This protein binds this small molecule.
Small molecule (SMILES): N[C@@H](Cn1oc(=O)[nH]c1=O)C(=O)O

Sequence of chain 1.D:
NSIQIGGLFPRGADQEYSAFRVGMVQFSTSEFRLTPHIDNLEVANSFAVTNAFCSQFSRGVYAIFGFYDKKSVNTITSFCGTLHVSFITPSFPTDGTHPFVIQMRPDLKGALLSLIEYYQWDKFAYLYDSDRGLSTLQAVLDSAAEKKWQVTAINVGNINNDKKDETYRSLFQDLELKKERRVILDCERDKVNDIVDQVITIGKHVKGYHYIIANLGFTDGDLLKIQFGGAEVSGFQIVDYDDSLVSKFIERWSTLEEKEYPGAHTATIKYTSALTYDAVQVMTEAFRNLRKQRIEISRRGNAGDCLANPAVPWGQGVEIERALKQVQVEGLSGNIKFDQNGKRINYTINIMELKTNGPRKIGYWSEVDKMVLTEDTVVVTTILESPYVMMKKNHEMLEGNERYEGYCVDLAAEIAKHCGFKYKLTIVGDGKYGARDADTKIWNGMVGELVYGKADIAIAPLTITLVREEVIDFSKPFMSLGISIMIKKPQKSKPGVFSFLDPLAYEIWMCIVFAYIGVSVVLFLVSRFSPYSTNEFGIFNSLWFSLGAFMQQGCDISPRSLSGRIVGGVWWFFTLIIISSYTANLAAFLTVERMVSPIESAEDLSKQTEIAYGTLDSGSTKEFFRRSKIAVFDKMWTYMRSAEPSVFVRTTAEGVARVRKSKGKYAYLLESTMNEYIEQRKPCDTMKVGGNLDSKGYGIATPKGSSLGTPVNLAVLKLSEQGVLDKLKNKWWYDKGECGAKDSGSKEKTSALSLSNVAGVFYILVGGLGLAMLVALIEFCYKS

Binding-site contacts:
Ligand atom C05 contacts residue TYR441 of chain 1.D at 3.5 Å (hydrophobic).
Ligand atom C02 contacts residue PRO469 of chain 1.D at 4.1 Å (hydrophobic).
Ligand atom C01 contacts residue ARG476 of chain 1.D at 3.3 Å.
Ligand atom O18 contacts residue THR646 of chain 1.D at 2.9 Å (h-bond).
Ligand atom O20 contacts residue TYR441 of chain 1.D at 3.3 Å.
Ligand atom O19 contacts residue GLU696 of chain 1.D at 4.1 Å.
Ligand atom C02 contacts residue THR471 of chain 1.D at 3.5 Å.
Ligand atom O17 contacts residue THR471 of chain 1.D at 2.6 Å (h-bond).
Ligand atom C05 contacts residue LEU641 of chain 1.D at 3.8 Å (hydrophobic).
Ligand atom N14 contacts residue SER645 of chain 1.D at 3.9 Å.
Ligand atom O16 contacts residue THR471 of chain 1.D at 4.1 Å.
Ligand atom C04 contacts residue GLU696 of chain 1.D at 3.6 Å.
Ligand atom O16 contacts residue TYR441 of chain 1.D at 3.4 Å.
Ligand atom C02 contacts residue SER645 of chain 1.D at 4.1 Å.
Ligand atom C01 contacts residue LEU470 of chain 1.D at 3.6 Å (hydrophobic).
Ligand atom O16 contacts residue ARG476 of chain 1.D at 3.8 Å.
Ligand atom C03 contacts residue TYR441 of chain 1.D at 3.7 Å (hydrophobic).
Ligand atom NP3 contacts residue TYR441 of chain 1.D at 3.4 Å.
Ligand atom C03 contacts residue GLY644 of chain 1.D at 3.7 Å.
Ligand atom O17 contacts residue ARG476 of chain 1.D at 2.4 Å (salt-bridge).
Ligand atom N14 contacts residue GLU696 of chain 1.D at 3.9 Å.
Ligand atom O19 contacts residue MET699 of chain 1.D at 3.8 Å.
Ligand atom N14 contacts residue TYR441 of chain 1.D at 3.8 Å.
Ligand atom C04 contacts residue SER645 of chain 1.D at 3.6 Å.
Ligand atom O18 contacts residue GLU696 of chain 1.D at 4.0 Å.
Ligand atom O18 contacts residue SER645 of chain 1.D at 2.5 Å (h-bond).
Ligand atom O18 contacts residue GLY644 of chain 1.D at 3.2 Å.
Ligand atom NP3 contacts residue PRO469 of chain 1.D at 3.0 Å (h-bond).
Ligand atom N15 contacts residue GLU696 of chain 1.D at 3.6 Å (salt-bridge).
Ligand atom C01 contacts residue THR471 of chain 1.D at 3.2 Å.
Ligand atom C03 contacts residue SER645 of chain 1.D at 3.4 Å.
Ligand atom O19 contacts residue THR677 of chain 1.D at 3.4 Å.
Ligand atom O17 contacts residue LEU470 of chain 1.D at 3.3 Å.
Ligand atom O16 contacts residue LEU470 of chain 1.D at 3.4 Å.
Ligand atom O19 contacts residue TYR441 of chain 1.D at 3.2 Å.
Ligand atom C04 contacts residue GLY644 of chain 1.D at 3.8 Å.
Ligand atom N15 contacts residue LEU641 of chain 1.D at 3.8 Å.
Ligand atom C05 contacts residue GLU696 of chain 1.D at 3.9 Å.
Ligand atom N14 contacts residue GLY644 of chain 1.D at 4.0 Å.
Ligand atom O19 contacts residue LEU641 of chain 1.D at 3.8 Å.